The protein below binds the small molecule below.
Small molecule (SMILES): [H]/N=C(/N)NCCC[C@H](NC(=O)Cn1c(-c2cccc(C)c2)ncc(N)c1=O)C(=O)c1nccs1

Binding-site contacts:
Ligand atom N8 contacts residue GLY219 of chain 1.A at 3.4 Å.
Ligand atom N7 contacts residue ASP182 of chain 1.A at 2.8 Å (salt-bridge).
Ligand atom N8 contacts residue TRP208 of chain 1.A at 3.6 Å (h-bond).
Ligand atom C9 contacts residue SER188 of chain 1.A at 3.6 Å.
Ligand atom O26 contacts residue GLY209 of chain 1.A at 3.3 Å (h-bond).
Ligand atom C28 contacts residue HIS44 of chain 1.A at 3.6 Å.
Ligand atom CX contacts residue SER188 of chain 1.A at 1.5 Å.
Ligand atom O26 contacts residue TRP208 of chain 1.A at 2.7 Å.
Ligand atom OX contacts residue SER188 of chain 1.A at 2.0 Å (h-bond).
Ligand atom S30 contacts residue GLY186 of chain 1.A at 3.0 Å (h-bond).
Ligand atom N8 contacts residue ASP182 of chain 1.A at 3.0 Å (salt-bridge).
Ligand atom N8 contacts residue ALA183 of chain 1.A at 3.4 Å (h-bond).
Ligand atom C2 contacts residue SER188 of chain 1.A at 3.1 Å.
Ligand atom C17 contacts residue TRP208 of chain 1.A at 3.4 Å (hydrophobic).
Ligand atom N7 contacts residue ALA183 of chain 1.A at 3.4 Å (h-bond).
Ligand atom OX contacts residue CYS184 of chain 1.A at 3.4 Å (h-bond).
Ligand atom N18 contacts residue GLY209 of chain 1.A at 3.0 Å (h-bond).
Ligand atom N1 contacts residue SER188 of chain 1.A at 2.4 Å (h-bond).
Ligand atom OX contacts residue GLY186 of chain 1.A at 2.9 Å (h-bond).
Ligand atom N27 contacts residue HIS44 of chain 1.A at 2.8 Å (h-bond).
Ligand atom C2 contacts residue CYS184 of chain 1.A at 3.6 Å (hydrophobic).
Ligand atom C21 contacts residue HIS44 of chain 1.A at 3.5 Å.
Ligand atom N5 contacts residue GLY211 of chain 1.A at 3.7 Å.
Ligand atom OX contacts residue ASP187 of chain 1.A at 3.0 Å (salt-bridge).
Ligand atom N7 contacts residue CYS212 of chain 1.A at 3.6 Å.
Ligand atom N1 contacts residue SER207 of chain 1.A at 3.2 Å (h-bond).
Ligand atom N1 contacts residue HIS44 of chain 1.A at 3.6 Å.
Ligand atom C22 contacts residue HIS44 of chain 1.A at 3.4 Å.
Ligand atom C11 contacts residue SER207 of chain 1.A at 3.2 Å.
Ligand atom C6 contacts residue ALA183 of chain 1.A at 3.1 Å (hydrophobic).
Ligand atom CX contacts residue GLY186 of chain 1.A at 3.5 Å.
Ligand atom S30 contacts residue LYS185 of chain 1.A at 3.3 Å.
Ligand atom N27 contacts residue SER188 of chain 1.A at 2.5 Å (h-bond).
Ligand atom C6 contacts residue GLY211 of chain 1.A at 3.6 Å.
Ligand atom N7 contacts residue GLY211 of chain 1.A at 2.6 Å (h-bond).
Ligand atom C15 contacts residue GLU89 of chain 1.A at 3.5 Å.
Ligand atom CZ contacts residue SER188 of chain 1.A at 2.3 Å.
Ligand atom C6 contacts residue ASP182 of chain 1.A at 3.4 Å.
Ligand atom CY contacts residue SER188 of chain 1.A at 2.3 Å.
Ligand atom N5 contacts residue ALA183 of chain 1.A at 3.4 Å (h-bond).

Sequence of chain 1.A:
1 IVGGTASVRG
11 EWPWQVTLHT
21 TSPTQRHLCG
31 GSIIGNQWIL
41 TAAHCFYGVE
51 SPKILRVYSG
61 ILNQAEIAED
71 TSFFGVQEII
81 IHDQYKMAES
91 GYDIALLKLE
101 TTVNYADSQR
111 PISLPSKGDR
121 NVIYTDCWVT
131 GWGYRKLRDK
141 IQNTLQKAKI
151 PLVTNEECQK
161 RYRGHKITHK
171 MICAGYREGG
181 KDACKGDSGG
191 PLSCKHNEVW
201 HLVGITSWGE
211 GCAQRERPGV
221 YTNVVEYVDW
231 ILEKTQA